A protein and the small-molecule ligand that binds it are described below.
Small molecule (SMILES): CCC(=O)C(=O)O

Binding-site contacts:
Ligand atom C2 contacts residue PLP1 of chain 2.E at 4.0 Å.
Ligand atom C contacts residue TYR133 of chain 2.B at 4.3 Å (hydrophobic).
Ligand atom O3 contacts residue TYR78 of chain 2.A at 4.2 Å.
Ligand atom C contacts residue LEU361 of chain 2.B at 4.4 Å (hydrophobic).
Ligand atom O3 contacts residue LYS230 of chain 2.B at 3.5 Å (salt-bridge).
Ligand atom C contacts residue GLU359 of chain 2.B at 4.4 Å.
Ligand atom C3 contacts residue TYR133 of chain 2.B at 3.4 Å (hydrophobic).
Ligand atom C2 contacts residue ARG80 of chain 2.A at 4.4 Å.
Ligand atom OXT contacts residue TYR133 of chain 2.B at 4.0 Å.
Ligand atom C contacts residue ASN360 of chain 2.B at 3.4 Å.
Ligand atom C3 contacts residue TYR78 of chain 2.A at 3.7 Å (hydrophobic).
Ligand atom OXT contacts residue ARG395 of chain 2.B at 3.0 Å (salt-bridge).
Ligand atom C4 contacts residue GLU359 of chain 2.B at 3.7 Å.
Ligand atom OXT contacts residue ASN360 of chain 2.B at 4.1 Å.
Ligand atom C3 contacts residue GLU359 of chain 2.B at 3.7 Å.
Ligand atom C4 contacts residue TYR78 of chain 2.A at 4.4 Å (hydrophobic).
Ligand atom O3 contacts residue ARG80 of chain 2.A at 3.8 Å.
Ligand atom C2 contacts residue TYR78 of chain 2.A at 4.2 Å (hydrophobic).
Ligand atom C2 contacts residue TYR133 of chain 2.B at 3.1 Å (hydrophobic).
Ligand atom O contacts residue ARG395 of chain 2.B at 3.7 Å.
Ligand atom C4 contacts residue TYR133 of chain 2.B at 2.9 Å (hydrophobic).
Ligand atom O contacts residue ASN360 of chain 2.B at 2.2 Å (h-bond).
Ligand atom O contacts residue TYR78 of chain 2.A at 4.4 Å.
Ligand atom C contacts residue ARG395 of chain 2.B at 3.8 Å.
Ligand atom OXT contacts residue LEU361 of chain 2.B at 3.8 Å.
Ligand atom O3 contacts residue TYR133 of chain 2.B at 2.4 Å (h-bond).
Ligand atom C2 contacts residue ASN360 of chain 2.B at 4.4 Å.
Ligand atom C2 contacts residue LYS230 of chain 2.B at 4.4 Å.
Ligand atom C4 contacts residue ARG80 of chain 2.A at 3.9 Å.
Ligand atom OXT contacts residue ASN180 of chain 2.B at 3.6 Å.
Ligand atom C3 contacts residue ARG80 of chain 2.A at 4.1 Å.
Ligand atom O3 contacts residue PLP1 of chain 2.E at 2.9 Å.
Ligand atom O contacts residue LEU361 of chain 2.B at 4.4 Å.
Ligand atom O contacts residue GLU359 of chain 2.B at 3.4 Å.

Sequence of chain 2.B:
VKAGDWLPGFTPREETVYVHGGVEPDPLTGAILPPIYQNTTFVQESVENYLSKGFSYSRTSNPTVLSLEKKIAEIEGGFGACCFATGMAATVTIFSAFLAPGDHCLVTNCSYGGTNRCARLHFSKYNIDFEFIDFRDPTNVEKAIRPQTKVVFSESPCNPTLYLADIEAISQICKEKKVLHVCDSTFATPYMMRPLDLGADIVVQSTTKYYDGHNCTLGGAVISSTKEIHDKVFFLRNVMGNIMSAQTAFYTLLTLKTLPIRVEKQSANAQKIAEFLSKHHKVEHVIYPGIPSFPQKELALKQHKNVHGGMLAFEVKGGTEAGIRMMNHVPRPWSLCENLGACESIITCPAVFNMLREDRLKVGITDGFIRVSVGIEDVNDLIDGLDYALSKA

Sequence of chain 2.A:
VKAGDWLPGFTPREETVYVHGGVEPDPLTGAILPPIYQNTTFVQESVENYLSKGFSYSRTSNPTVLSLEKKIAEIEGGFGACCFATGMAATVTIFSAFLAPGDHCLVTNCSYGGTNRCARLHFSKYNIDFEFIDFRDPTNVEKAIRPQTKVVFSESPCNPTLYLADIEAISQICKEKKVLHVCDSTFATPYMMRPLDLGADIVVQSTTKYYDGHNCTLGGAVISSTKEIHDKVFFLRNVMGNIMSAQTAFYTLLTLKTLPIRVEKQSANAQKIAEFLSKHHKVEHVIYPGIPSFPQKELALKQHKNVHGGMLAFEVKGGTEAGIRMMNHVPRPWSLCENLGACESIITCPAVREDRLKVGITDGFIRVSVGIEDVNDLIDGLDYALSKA